The protein below binds the small molecule below.
Small molecule (SMILES): CC(=O)N[C@@H]1[C@@H](O[C@H]2O[C@H](CO)[C@H](O[C@H]3O[C@H](CO[C@@H]4O[C@@H](C)[C@H](O)[C@@H](O)[C@H]4O)[C@@H](O)[C@H](O)[C@H]3O)[C@H](O[C@@H]3O[C@H](CO)[C@@H](O)[C@H](O)[C@H]3NC(C)=O)[C@H]2O)[C@H](O)[C@@H](CO)O[C@@H]1O

Sequence of chain 2.A:
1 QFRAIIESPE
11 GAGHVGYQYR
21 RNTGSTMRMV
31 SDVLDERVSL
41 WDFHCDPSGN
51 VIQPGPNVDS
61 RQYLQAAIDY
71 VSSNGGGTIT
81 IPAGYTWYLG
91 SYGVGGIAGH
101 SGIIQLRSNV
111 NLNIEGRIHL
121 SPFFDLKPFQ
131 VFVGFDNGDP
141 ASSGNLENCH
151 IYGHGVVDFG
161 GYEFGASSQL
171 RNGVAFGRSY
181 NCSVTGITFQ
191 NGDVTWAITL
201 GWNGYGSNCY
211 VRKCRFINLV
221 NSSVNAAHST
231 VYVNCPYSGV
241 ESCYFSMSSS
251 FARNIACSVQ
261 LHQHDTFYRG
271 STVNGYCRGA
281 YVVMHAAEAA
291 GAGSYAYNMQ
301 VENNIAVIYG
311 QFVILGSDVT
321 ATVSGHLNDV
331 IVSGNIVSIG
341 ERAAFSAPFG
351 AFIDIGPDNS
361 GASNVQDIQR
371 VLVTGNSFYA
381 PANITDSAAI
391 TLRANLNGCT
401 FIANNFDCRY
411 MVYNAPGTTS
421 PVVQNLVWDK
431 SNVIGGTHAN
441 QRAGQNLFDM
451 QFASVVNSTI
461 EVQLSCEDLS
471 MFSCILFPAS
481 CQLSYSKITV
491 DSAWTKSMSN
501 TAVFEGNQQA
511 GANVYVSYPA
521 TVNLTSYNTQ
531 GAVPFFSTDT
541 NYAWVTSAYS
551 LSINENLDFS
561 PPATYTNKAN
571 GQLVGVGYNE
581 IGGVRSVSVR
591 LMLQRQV

Binding-site contacts:
Ligand atom O5 contacts residue TYR281 of chain 2.A at 3.7 Å.
Ligand atom O6 contacts residue LEU170 of chain 2.A at 3.7 Å.
Ligand atom C4 contacts residue HIS100 of chain 2.A at 3.3 Å.
Ligand atom O4 contacts residue HIS100 of chain 2.A at 2.7 Å (h-bond).
Ligand atom O4 contacts residue ASN234 of chain 2.A at 2.9 Å (h-bond).
Ligand atom O3 contacts residue ASN234 of chain 2.A at 3.6 Å.
Ligand atom O6 contacts residue HIS262 of chain 2.A at 3.5 Å.
Ligand atom O6 contacts residue HIS285 of chain 2.A at 3.2 Å (h-bond).
Ligand atom C2 contacts residue GLN260 of chain 2.A at 3.6 Å.
Ligand atom C7 contacts residue SER229 of chain 2.A at 3.5 Å.
Ligand atom O3 contacts residue ASN203 of chain 2.A at 2.6 Å (h-bond).
Ligand atom C1 contacts residue GLN260 of chain 2.A at 3.1 Å.
Ligand atom O2 contacts residue TYR232 of chain 2.A at 2.9 Å (h-bond).
Ligand atom O5 contacts residue GLN260 of chain 2.A at 3.2 Å (h-bond).
Ligand atom C2 contacts residue NA1 of chain 2.H at 3.4 Å.
Ligand atom O7 contacts residue TRP196 of chain 2.A at 3.1 Å (h-bond).
Ligand atom C4 contacts residue HIS285 of chain 2.A at 3.5 Å.
Ligand atom O5 contacts residue TRP196 of chain 2.A at 3.5 Å.
Ligand atom O4 contacts residue HIS285 of chain 2.A at 2.6 Å (h-bond).
Ligand atom C3 contacts residue GLU288 of chain 2.A at 3.6 Å.
Ligand atom O6 contacts residue GLN260 of chain 2.A at 3.6 Å (h-bond).
Ligand atom O4 contacts residue GLN130 of chain 2.A at 3.1 Å (h-bond).
Ligand atom O3 contacts residue TRP202 of chain 2.A at 3.4 Å.
Ligand atom N2 contacts residue GLU288 of chain 2.A at 2.9 Å (salt-bridge).
Ligand atom O6 contacts residue THR195 of chain 2.A at 3.6 Å.
Ligand atom O4 contacts residue ASN359 of chain 2.A at 2.8 Å (h-bond).
Ligand atom C3 contacts residue NA1 of chain 2.H at 3.4 Å.
Ligand atom C6 contacts residue ASN359 of chain 2.A at 3.6 Å.
Ligand atom O3 contacts residue GLY99 of chain 2.A at 3.5 Å (h-bond).
Ligand atom O6 contacts residue LEU170 of chain 2.A at 3.5 Å.
Ligand atom O6 contacts residue TRP196 of chain 2.A at 3.2 Å.
Ligand atom O7 contacts residue SER229 of chain 2.A at 3.5 Å (h-bond).
Ligand atom C6 contacts residue TRP196 of chain 2.A at 3.6 Å (hydrophobic).
Ligand atom O2 contacts residue NA1 of chain 2.H at 2.5 Å (h-bond).
Ligand atom O3 contacts residue NA1 of chain 2.H at 2.4 Å (h-bond).
Ligand atom O2 contacts residue GLU288 of chain 2.A at 3.6 Å (salt-bridge).
Ligand atom C3 contacts residue ASN203 of chain 2.A at 3.5 Å.
Ligand atom C2 contacts residue GLU288 of chain 2.A at 3.6 Å.
Ligand atom O7 contacts residue TYR232 of chain 2.A at 3.2 Å.
Ligand atom C3 contacts residue ASN234 of chain 2.A at 3.4 Å.